Binding-site contacts:
Ligand atom C4 contacts residue ASN343 of chain 1.C at 4.2 Å.
Ligand atom C1 contacts residue ASN343 of chain 1.C at 1.4 Å.
Ligand atom C7 contacts residue ASN343 of chain 1.C at 3.5 Å.
Ligand atom C8 contacts residue SER371 of chain 1.C at 3.9 Å.
Ligand atom C3 contacts residue ASN343 of chain 1.C at 3.8 Å.
Ligand atom N2 contacts residue SER371 of chain 1.C at 4.1 Å.
Ligand atom O5 contacts residue ASN343 of chain 1.C at 2.5 Å (h-bond).
Ligand atom C2 contacts residue ASN343 of chain 1.C at 2.5 Å.
Ligand atom C5 contacts residue ASN343 of chain 1.C at 3.7 Å.
Ligand atom O7 contacts residue ASN343 of chain 1.C at 3.5 Å (h-bond).
Ligand atom O7 contacts residue SER371 of chain 1.C at 4.2 Å.
Ligand atom N2 contacts residue ASN343 of chain 1.C at 2.8 Å (h-bond).
Ligand atom C7 contacts residue SER371 of chain 1.C at 4.0 Å.

Sequence of chain 1.C:
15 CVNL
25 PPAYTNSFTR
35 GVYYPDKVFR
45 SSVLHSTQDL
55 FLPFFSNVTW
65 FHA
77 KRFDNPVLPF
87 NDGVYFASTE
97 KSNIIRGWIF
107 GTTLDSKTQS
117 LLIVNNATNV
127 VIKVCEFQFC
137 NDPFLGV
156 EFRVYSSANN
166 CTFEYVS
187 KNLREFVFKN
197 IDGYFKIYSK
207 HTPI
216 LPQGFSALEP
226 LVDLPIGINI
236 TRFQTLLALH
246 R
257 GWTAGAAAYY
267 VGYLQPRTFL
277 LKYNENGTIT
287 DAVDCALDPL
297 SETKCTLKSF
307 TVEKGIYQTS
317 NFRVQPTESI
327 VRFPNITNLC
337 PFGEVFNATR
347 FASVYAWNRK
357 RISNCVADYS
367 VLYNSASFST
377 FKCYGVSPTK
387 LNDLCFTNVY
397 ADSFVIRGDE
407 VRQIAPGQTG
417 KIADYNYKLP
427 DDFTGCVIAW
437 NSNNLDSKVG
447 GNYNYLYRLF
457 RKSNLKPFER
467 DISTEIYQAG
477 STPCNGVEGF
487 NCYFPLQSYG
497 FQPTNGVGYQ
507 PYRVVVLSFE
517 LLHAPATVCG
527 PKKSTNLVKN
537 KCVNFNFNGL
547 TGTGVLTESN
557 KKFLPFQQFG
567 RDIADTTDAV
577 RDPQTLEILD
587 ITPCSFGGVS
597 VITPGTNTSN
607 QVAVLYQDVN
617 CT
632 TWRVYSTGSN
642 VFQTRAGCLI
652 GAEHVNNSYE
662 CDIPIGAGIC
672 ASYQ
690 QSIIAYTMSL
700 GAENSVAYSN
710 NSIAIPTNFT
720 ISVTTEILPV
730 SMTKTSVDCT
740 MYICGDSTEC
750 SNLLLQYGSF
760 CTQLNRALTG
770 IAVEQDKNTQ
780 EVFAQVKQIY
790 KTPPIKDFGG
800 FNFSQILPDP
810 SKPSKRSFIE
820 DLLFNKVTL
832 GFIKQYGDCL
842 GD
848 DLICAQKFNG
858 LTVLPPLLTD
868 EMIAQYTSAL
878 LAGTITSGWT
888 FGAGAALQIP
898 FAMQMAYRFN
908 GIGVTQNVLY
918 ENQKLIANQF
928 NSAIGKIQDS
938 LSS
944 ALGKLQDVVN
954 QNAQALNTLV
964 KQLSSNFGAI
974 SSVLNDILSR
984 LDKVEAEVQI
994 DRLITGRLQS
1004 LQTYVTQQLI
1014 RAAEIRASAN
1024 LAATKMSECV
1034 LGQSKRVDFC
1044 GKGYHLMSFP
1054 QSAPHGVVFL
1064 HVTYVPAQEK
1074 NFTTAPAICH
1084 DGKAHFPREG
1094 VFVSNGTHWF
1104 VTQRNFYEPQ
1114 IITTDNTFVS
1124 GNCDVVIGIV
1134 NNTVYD

A small-molecule ligand and the protein it binds are described below.
Small molecule (SMILES): CC(=O)N[C@@H]1[C@@H](O)[C@H](O)[C@@H](CO)O[C@H]1O